Binding-site contacts:
Ligand atom C8 contacts residue SER389 of chain 1.E at 3.7 Å.
Ligand atom O5 contacts residue ASN393 of chain 1.E at 2.5 Å (h-bond).
Ligand atom C7 contacts residue ASN393 of chain 1.E at 3.7 Å.
Ligand atom C3 contacts residue ASN393 of chain 1.E at 3.9 Å.
Ligand atom C8 contacts residue GLY390 of chain 1.E at 4.0 Å.
Ligand atom C1 contacts residue ASN393 of chain 1.E at 1.5 Å.
Ligand atom C4 contacts residue ASN393 of chain 1.E at 4.3 Å.
Ligand atom N2 contacts residue ASN393 of chain 1.E at 2.9 Å (h-bond).
Ligand atom O7 contacts residue ASN393 of chain 1.E at 4.1 Å.
Ligand atom C5 contacts residue ASN393 of chain 1.E at 3.8 Å.
Ligand atom C2 contacts residue ASN393 of chain 1.E at 2.5 Å.

This protein binds this small molecule.
Small molecule (SMILES): CC(=O)N[C@@H]1[C@@H](O)[C@H](O)[C@@H](CO)O[C@H]1O

Sequence of chain 1.E:
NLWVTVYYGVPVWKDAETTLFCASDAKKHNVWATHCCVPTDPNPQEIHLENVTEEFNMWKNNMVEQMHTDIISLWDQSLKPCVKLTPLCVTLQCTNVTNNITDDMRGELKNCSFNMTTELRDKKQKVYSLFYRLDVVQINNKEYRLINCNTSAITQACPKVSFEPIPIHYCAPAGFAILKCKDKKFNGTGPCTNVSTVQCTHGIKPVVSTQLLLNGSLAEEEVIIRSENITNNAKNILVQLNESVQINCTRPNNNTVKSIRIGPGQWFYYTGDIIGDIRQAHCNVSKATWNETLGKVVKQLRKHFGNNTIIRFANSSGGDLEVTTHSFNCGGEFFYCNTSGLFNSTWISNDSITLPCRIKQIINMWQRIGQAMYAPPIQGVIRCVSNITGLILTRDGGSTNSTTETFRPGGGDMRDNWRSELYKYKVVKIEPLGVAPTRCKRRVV